A small-molecule ligand and the protein it binds are described below.
Small molecule (SMILES): OC[C@H]1O[C@H](O)[C@H](O)[C@@H](O)[C@H]1O

Sequence of chain 1.D:
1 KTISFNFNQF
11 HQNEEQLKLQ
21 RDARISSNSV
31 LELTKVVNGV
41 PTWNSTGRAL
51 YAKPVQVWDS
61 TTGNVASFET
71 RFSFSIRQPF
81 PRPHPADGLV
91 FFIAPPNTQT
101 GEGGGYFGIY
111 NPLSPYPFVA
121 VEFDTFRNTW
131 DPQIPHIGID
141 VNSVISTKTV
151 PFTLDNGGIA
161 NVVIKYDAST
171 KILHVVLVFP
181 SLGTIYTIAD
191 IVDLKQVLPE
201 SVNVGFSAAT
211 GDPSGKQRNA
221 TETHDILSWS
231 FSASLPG

Binding-site contacts:
Ligand atom O6 contacts residue ALA220 of chain 1.D at 3.6 Å.
Ligand atom C2 contacts residue ASP212 of chain 1.D at 4.1 Å.
Ligand atom O4 contacts residue ASP212 of chain 1.D at 3.1 Å (salt-bridge).
Ligand atom O4 contacts residue ASP87 of chain 1.D at 2.9 Å (salt-bridge).
Ligand atom C5 contacts residue PHE126 of chain 1.D at 3.7 Å (hydrophobic).
Ligand atom O5 contacts residue ASP212 of chain 1.D at 3.9 Å.
Ligand atom C6 contacts residue ASP212 of chain 1.D at 4.0 Å.
Ligand atom O2 contacts residue ASN128 of chain 1.D at 3.5 Å (h-bond).
Ligand atom C1 contacts residue SER214 of chain 1.D at 3.9 Å.
Ligand atom O3 contacts residue ASP87 of chain 1.D at 2.6 Å (salt-bridge).
Ligand atom O6 contacts residue GLN217 of chain 1.D at 4.2 Å.
Ligand atom O4 contacts residue THR210 of chain 1.D at 4.4 Å.
Ligand atom O3 contacts residue PHE126 of chain 1.D at 3.9 Å.
Ligand atom C6 contacts residue HIS84 of chain 1.D at 4.3 Å.
Ligand atom O4 contacts residue GLY104 of chain 1.D at 3.7 Å.
Ligand atom C5 contacts residue ASP212 of chain 1.D at 4.4 Å.
Ligand atom O4 contacts residue GLY105 of chain 1.D at 4.2 Å.
Ligand atom O3 contacts residue GLY105 of chain 1.D at 2.7 Å (h-bond).
Ligand atom C1 contacts residue ASP212 of chain 1.D at 4.3 Å.
Ligand atom C3 contacts residue GLY105 of chain 1.D at 4.0 Å.
Ligand atom C2 contacts residue GLY105 of chain 1.D at 4.4 Å.
Ligand atom O6 contacts residue GLY215 of chain 1.D at 3.8 Å.
Ligand atom O6 contacts residue HIS84 of chain 1.D at 3.3 Å (h-bond).
Ligand atom C3 contacts residue ASN128 of chain 1.D at 3.4 Å.
Ligand atom O3 contacts residue ASN128 of chain 1.D at 2.9 Å (h-bond).
Ligand atom O1 contacts residue PHE126 of chain 1.D at 4.3 Å.
Ligand atom C3 contacts residue PHE126 of chain 1.D at 3.5 Å (hydrophobic).
Ligand atom C6 contacts residue ALA220 of chain 1.D at 3.8 Å (hydrophobic).
Ligand atom O4 contacts residue GLY211 of chain 1.D at 3.7 Å.
Ligand atom O3 contacts residue GLY104 of chain 1.D at 3.6 Å.
Ligand atom O5 contacts residue SER214 of chain 1.D at 4.3 Å.
Ligand atom C2 contacts residue ASN128 of chain 1.D at 4.1 Å.
Ligand atom C6 contacts residue GLY211 of chain 1.D at 3.9 Å.
Ligand atom C4 contacts residue ASP212 of chain 1.D at 4.3 Å.
Ligand atom O6 contacts residue PHE126 of chain 1.D at 4.3 Å.
Ligand atom C4 contacts residue ASP87 of chain 1.D at 3.4 Å.
Ligand atom C3 contacts residue ASP87 of chain 1.D at 3.5 Å.
Ligand atom C6 contacts residue PHE126 of chain 1.D at 4.2 Å (hydrophobic).
Ligand atom C4 contacts residue PHE126 of chain 1.D at 3.7 Å (hydrophobic).
Ligand atom O5 contacts residue GLY215 of chain 1.D at 3.7 Å.